This small molecule binds to this protein.
Small molecule (SMILES): CCOc1cc(CC(=O)N[C@@H](CC(C)C)c2ccccc2N2CCCCC2)ccc1C(=O)O

Binding-site contacts:
Ligand atom O contacts residue LEU434 of chain 1.E at 3.7 Å.
Ligand atom C8 contacts residue ASN437 of chain 1.E at 3.9 Å.
Ligand atom C14 contacts residue TRP1297 of chain 1.E at 3.5 Å (hydrophobic).
Ligand atom C10 contacts residue TRP1297 of chain 1.E at 3.8 Å (hydrophobic).
Ligand atom C contacts residue LEU592 of chain 1.E at 3.5 Å (hydrophobic).
Ligand atom C12 contacts residue LEU592 of chain 1.E at 3.2 Å (hydrophobic).
Ligand atom C22 contacts residue TYR377 of chain 1.E at 3.8 Å (hydrophobic).
Ligand atom C12 contacts residue VAL596 of chain 1.E at 3.6 Å (hydrophobic).
Ligand atom O contacts residue ASN437 of chain 1.E at 2.8 Å (h-bond).
Ligand atom O contacts residue ARG306 of chain 1.E at 4.0 Å.
Ligand atom C16 contacts residue LEU434 of chain 1.E at 3.5 Å (hydrophobic).
Ligand atom C19 contacts residue ILE381 of chain 1.E at 3.6 Å (hydrophobic).
Ligand atom C4 contacts residue TYR377 of chain 1.E at 3.3 Å (hydrophobic).
Ligand atom C9 contacts residue LEU434 of chain 1.E at 3.8 Å (hydrophobic).
Ligand atom C22 contacts residue ARG1246 of chain 1.E at 3.3 Å.
Ligand atom O3 contacts residue ARG1246 of chain 1.E at 2.6 Å (salt-bridge).
Ligand atom C3 contacts residue ARG306 of chain 1.E at 3.3 Å.
Ligand atom C5 contacts residue LEU434 of chain 1.E at 3.6 Å (hydrophobic).
Ligand atom C13 contacts residue GLY6 of chain 1.A at 3.2 Å.
Ligand atom C14 contacts residue SER3 of chain 1.A at 3.5 Å.
Ligand atom C23 contacts residue ARG1246 of chain 1.E at 3.4 Å.
Ligand atom O1 contacts residue ILE381 of chain 1.E at 3.3 Å.
Ligand atom C4 contacts residue ARG306 of chain 1.E at 3.9 Å.
Ligand atom C15 contacts residue LYS5 of chain 1.A at 3.6 Å.
Ligand atom O3 contacts residue ASN1245 of chain 1.E at 3.3 Å.
Ligand atom C10 contacts residue MET1 of chain 1.A at 3.9 Å (hydrophobic).
Ligand atom C11 contacts residue LYS5 of chain 1.A at 3.6 Å.
Ligand atom C8 contacts residue LEU434 of chain 1.E at 3.8 Å (hydrophobic).
Ligand atom O3 contacts residue ARG1300 of chain 1.E at 3.5 Å (salt-bridge).
Ligand atom C2 contacts residue LEU592 of chain 1.E at 3.9 Å (hydrophobic).
Ligand atom C24 contacts residue ARG1300 of chain 1.E at 3.4 Å.
Ligand atom C24 contacts residue ARG1246 of chain 1.E at 3.3 Å.
Ligand atom C16 contacts residue ASN437 of chain 1.E at 3.9 Å.
Ligand atom C3 contacts residue TYR377 of chain 1.E at 3.2 Å (hydrophobic).
Ligand atom C20 contacts residue TYR377 of chain 1.E at 3.6 Å (hydrophobic).
Ligand atom C1 contacts residue TYR377 of chain 1.E at 3.9 Å (hydrophobic).
Ligand atom C21 contacts residue ILE381 of chain 1.E at 3.4 Å (hydrophobic).
Ligand atom C2 contacts residue THR588 of chain 1.E at 3.6 Å.
Ligand atom O2 contacts residue ARG1300 of chain 1.E at 2.6 Å (salt-bridge).
Ligand atom N1 contacts residue LEU434 of chain 1.E at 3.4 Å.

Sequence of chain 1.E:
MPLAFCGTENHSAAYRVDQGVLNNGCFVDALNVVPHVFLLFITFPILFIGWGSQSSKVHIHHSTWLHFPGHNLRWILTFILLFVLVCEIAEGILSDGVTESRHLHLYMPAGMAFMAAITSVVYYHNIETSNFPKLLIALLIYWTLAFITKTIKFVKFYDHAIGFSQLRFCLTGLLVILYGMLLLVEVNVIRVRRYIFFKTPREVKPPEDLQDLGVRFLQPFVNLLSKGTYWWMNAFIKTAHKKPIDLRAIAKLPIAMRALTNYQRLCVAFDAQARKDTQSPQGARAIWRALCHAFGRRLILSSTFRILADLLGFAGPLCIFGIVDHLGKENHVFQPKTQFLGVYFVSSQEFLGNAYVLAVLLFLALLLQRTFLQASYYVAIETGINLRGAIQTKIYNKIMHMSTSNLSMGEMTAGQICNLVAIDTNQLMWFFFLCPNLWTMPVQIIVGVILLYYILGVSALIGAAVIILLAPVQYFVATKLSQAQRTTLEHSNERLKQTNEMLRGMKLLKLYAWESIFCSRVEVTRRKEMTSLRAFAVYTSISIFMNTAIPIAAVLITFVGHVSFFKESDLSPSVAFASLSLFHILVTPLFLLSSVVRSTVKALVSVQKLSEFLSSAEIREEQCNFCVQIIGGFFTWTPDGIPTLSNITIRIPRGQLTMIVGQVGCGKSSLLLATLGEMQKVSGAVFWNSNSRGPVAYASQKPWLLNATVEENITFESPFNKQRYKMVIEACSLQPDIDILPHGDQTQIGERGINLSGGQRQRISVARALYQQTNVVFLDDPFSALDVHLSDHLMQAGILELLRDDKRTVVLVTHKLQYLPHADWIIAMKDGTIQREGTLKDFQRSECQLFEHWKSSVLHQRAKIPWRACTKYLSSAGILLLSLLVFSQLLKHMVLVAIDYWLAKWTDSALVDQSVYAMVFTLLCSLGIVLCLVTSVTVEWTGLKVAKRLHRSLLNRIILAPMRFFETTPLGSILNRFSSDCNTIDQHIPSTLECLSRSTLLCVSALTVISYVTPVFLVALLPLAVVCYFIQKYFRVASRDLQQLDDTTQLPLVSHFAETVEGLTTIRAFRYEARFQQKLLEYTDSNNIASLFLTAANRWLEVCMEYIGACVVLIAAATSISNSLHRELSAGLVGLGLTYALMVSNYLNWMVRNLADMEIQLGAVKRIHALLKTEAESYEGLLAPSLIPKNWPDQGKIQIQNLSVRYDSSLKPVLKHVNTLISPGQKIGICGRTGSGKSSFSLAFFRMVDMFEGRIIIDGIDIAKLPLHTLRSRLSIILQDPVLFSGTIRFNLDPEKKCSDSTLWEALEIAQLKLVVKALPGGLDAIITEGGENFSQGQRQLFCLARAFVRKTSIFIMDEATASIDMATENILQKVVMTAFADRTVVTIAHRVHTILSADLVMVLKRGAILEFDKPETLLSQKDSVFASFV

Sequence of chain 1.A:
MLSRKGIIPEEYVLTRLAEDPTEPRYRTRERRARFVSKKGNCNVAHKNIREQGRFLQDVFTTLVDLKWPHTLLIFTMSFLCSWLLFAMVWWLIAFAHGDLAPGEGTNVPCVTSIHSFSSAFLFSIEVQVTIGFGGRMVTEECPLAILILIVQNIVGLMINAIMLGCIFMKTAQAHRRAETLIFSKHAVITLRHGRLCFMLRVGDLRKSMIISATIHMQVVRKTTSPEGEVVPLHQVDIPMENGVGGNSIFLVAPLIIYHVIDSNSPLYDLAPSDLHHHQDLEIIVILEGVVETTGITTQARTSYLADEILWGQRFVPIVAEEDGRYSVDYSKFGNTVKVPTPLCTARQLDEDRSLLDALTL